Binding-site contacts:
Ligand atom C18 contacts residue TRP151 of chain 1.H at 4.2 Å (hydrophobic).
Ligand atom C6 contacts residue MET122 of chain 1.I at 3.4 Å (hydrophobic).
Ligand atom C18 contacts residue THR152 of chain 1.H at 4.1 Å.
Ligand atom C18 contacts residue ARG112 of chain 1.I at 4.0 Å.
Ligand atom C10 contacts residue TYR200 of chain 1.H at 4.0 Å (hydrophobic).
Ligand atom C10 contacts residue TYR193 of chain 1.H at 3.5 Å (hydrophobic).
Ligand atom C14 contacts residue TRP151 of chain 1.H at 3.1 Å (hydrophobic).
Ligand atom C14 contacts residue MET122 of chain 1.I at 3.9 Å (hydrophobic).
Ligand atom N7 contacts residue TRP151 of chain 1.H at 2.8 Å (h-bond).
Ligand atom N2 contacts residue CYS195 of chain 1.H at 3.6 Å.
Ligand atom C3 contacts residue CYS196 of chain 1.H at 3.6 Å (hydrophobic).
Ligand atom C15 contacts residue TYR200 of chain 1.H at 4.1 Å (hydrophobic).
Ligand atom N2 contacts residue TYR193 of chain 1.H at 3.9 Å.
Ligand atom C8 contacts residue TRP151 of chain 1.H at 3.6 Å (hydrophobic).
Ligand atom C15 contacts residue TRP151 of chain 1.H at 3.1 Å (hydrophobic).
Ligand atom N2 contacts residue CYS196 of chain 1.H at 4.1 Å.
Ligand atom C9 contacts residue TYR200 of chain 1.H at 3.7 Å (hydrophobic).
Ligand atom N13 contacts residue MET122 of chain 1.I at 4.0 Å.
Ligand atom C9 contacts residue TYR193 of chain 1.H at 4.0 Å (hydrophobic).
Ligand atom C12 contacts residue TRP151 of chain 1.H at 3.4 Å (hydrophobic).
Ligand atom C17 contacts residue ARG112 of chain 1.I at 4.0 Å.
Ligand atom C17 contacts residue TYR200 of chain 1.H at 4.0 Å (hydrophobic).
Ligand atom C3 contacts residue GLN63 of chain 1.I at 4.0 Å.
Ligand atom N2 contacts residue TYR172 of chain 1.I at 3.3 Å (h-bond).
Ligand atom C12 contacts residue MET122 of chain 1.I at 3.6 Å (hydrophobic).
Ligand atom C1 contacts residue TYR193 of chain 1.H at 3.7 Å (hydrophobic).
Ligand atom C3 contacts residue CYS195 of chain 1.H at 3.6 Å (hydrophobic).
Ligand atom C18 contacts residue LEU120 of chain 1.I at 4.0 Å (hydrophobic).
Ligand atom C4 contacts residue MET122 of chain 1.I at 4.0 Å (hydrophobic).
Ligand atom C17 contacts residue LEU120 of chain 1.I at 3.7 Å (hydrophobic).
Ligand atom C11 contacts residue MET122 of chain 1.I at 3.5 Å (hydrophobic).
Ligand atom N13 contacts residue TRP151 of chain 1.H at 3.7 Å.
Ligand atom C15 contacts residue MET122 of chain 1.I at 4.0 Å (hydrophobic).
Ligand atom C16 contacts residue TRP151 of chain 1.H at 3.8 Å (hydrophobic).
Ligand atom C3 contacts residue TYR172 of chain 1.I at 3.9 Å (hydrophobic).
Ligand atom C16 contacts residue TYR200 of chain 1.H at 3.2 Å (hydrophobic).
Ligand atom N13 contacts residue THR152 of chain 1.H at 3.8 Å.
Ligand atom C5 contacts residue MET122 of chain 1.I at 3.8 Å (hydrophobic).
Ligand atom N7 contacts residue MET122 of chain 1.I at 4.1 Å.
Ligand atom C10 contacts residue TRP61 of chain 1.I at 4.1 Å (hydrophobic).

Sequence of chain 1.H:
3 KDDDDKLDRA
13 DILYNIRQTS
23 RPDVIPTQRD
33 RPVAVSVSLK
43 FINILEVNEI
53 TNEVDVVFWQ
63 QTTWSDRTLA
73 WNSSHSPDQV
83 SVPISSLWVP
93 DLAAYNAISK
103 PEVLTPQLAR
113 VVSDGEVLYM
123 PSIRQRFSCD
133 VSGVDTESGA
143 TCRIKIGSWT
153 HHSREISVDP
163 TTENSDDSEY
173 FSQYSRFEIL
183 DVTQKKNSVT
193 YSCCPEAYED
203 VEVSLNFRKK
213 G

A protein and the small-molecule ligand that binds it are described below.
Small molecule (SMILES): C(=C1\CCCN=C1c1cccnc1)\c1cc[nH]c1

Sequence of chain 1.I:
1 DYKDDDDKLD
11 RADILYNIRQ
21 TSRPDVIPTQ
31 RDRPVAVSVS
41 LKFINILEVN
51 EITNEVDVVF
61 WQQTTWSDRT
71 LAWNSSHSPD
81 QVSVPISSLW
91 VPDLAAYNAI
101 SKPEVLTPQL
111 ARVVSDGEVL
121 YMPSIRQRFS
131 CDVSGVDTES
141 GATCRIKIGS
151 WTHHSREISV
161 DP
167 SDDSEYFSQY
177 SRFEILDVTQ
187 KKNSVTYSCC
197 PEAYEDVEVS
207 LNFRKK